Binding-site contacts:
Ligand atom O1 contacts residue TRP44 of chain 1.A at 3.7 Å.
Ligand atom O12 contacts residue TRP44 of chain 1.A at 3.5 Å.
Ligand atom O43 contacts residue LYS154 of chain 1.A at 4.5 Å.
Ligand atom O1 contacts residue ARG43 of chain 1.A at 3.0 Å.
Ligand atom O6 contacts residue ARG43 of chain 1.A at 4.0 Å.
Ligand atom O11 contacts residue ARG43 of chain 1.A at 2.6 Å (salt-bridge).
Ligand atom O53 contacts residue ILE42 of chain 1.A at 3.7 Å.
Ligand atom P1 contacts residue TRP44 of chain 1.A at 4.2 Å.
Ligand atom O11 contacts residue ARG45 of chain 1.A at 3.4 Å (salt-bridge).
Ligand atom O52 contacts residue ARG151 of chain 1.A at 3.0 Å (salt-bridge).
Ligand atom O5 contacts residue LYS154 of chain 1.A at 4.1 Å.
Ligand atom P5 contacts residue LYS154 of chain 1.A at 3.4 Å.
Ligand atom C6 contacts residue TRP44 of chain 1.A at 4.4 Å (hydrophobic).
Ligand atom O6 contacts residue TRP44 of chain 1.A at 3.5 Å.
Ligand atom O2 contacts residue ARG43 of chain 1.A at 2.8 Å.
Ligand atom C4 contacts residue ARG43 of chain 1.A at 4.3 Å.
Ligand atom C1 contacts residue ARG43 of chain 1.A at 3.7 Å.
Ligand atom O13 contacts residue TRP44 of chain 1.A at 4.1 Å.
Ligand atom O12 contacts residue ARG45 of chain 1.A at 2.9 Å (salt-bridge).
Ligand atom P5 contacts residue ARG151 of chain 1.A at 3.0 Å.
Ligand atom C6 contacts residue ARG43 of chain 1.A at 3.7 Å.
Ligand atom O6 contacts residue LYS148 of chain 1.A at 4.2 Å.
Ligand atom O53 contacts residue LYS148 of chain 1.A at 3.0 Å (salt-bridge).
Ligand atom O52 contacts residue LYS153 of chain 1.A at 2.9 Å (salt-bridge).
Ligand atom O51 contacts residue LYS154 of chain 1.A at 2.7 Å (salt-bridge).
Ligand atom P5 contacts residue LYS148 of chain 1.A at 4.3 Å.
Ligand atom P1 contacts residue ARG43 of chain 1.A at 3.8 Å.
Ligand atom C1C contacts residue TRP44 of chain 1.A at 4.2 Å (hydrophobic).
Ligand atom P1 contacts residue ARG45 of chain 1.A at 4.0 Å.
Ligand atom O12 contacts residue ARG43 of chain 1.A at 4.0 Å.
Ligand atom O42 contacts residue LYS154 of chain 1.A at 3.5 Å (salt-bridge).
Ligand atom C2 contacts residue ARG43 of chain 1.A at 3.8 Å.
Ligand atom O52 contacts residue LYS154 of chain 1.A at 3.0 Å (salt-bridge).
Ligand atom O53 contacts residue ARG151 of chain 1.A at 3.0 Å (salt-bridge).
Ligand atom O53 contacts residue ASP41 of chain 1.A at 4.2 Å.
Ligand atom C2C contacts residue TRP44 of chain 1.A at 4.1 Å (hydrophobic).
Ligand atom P5 contacts residue LYS153 of chain 1.A at 4.3 Å.
Ligand atom O51 contacts residue ARG151 of chain 1.A at 3.1 Å (salt-bridge).

The protein below binds the small molecule below.
Small molecule (SMILES): CCCCCCCC(=O)OC[C@H](COP(=O)(O)O[C@@H]1[C@H](O)[C@H](O)[C@@H](OP(=O)(O)O)[C@H](OP(=O)(O)O)[C@H]1O)OC(=O)CCCCCCC

Sequence of chain 1.A:
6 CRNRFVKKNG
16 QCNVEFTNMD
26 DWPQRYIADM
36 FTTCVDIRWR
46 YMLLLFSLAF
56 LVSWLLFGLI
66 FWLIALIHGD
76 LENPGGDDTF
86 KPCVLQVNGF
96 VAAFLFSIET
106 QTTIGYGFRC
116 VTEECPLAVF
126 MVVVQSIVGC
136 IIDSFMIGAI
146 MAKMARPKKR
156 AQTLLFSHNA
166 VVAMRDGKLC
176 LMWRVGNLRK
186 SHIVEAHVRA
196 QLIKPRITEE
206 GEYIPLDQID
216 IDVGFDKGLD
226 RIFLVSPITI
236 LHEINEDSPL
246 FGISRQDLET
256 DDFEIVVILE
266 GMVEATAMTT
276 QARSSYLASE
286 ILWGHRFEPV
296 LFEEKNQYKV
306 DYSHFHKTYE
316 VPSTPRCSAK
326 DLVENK